Sequence of chain 1.A:
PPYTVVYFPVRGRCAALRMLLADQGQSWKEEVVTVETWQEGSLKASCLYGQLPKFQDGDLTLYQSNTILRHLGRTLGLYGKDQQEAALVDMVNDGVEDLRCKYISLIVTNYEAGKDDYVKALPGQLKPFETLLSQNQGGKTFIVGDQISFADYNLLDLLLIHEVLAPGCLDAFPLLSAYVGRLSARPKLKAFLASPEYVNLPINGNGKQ

Binding-site contacts:
Ligand atom C12 contacts residue TRP38 of chain 1.A at 3.8 Å (hydrophobic).
Ligand atom C10 contacts residue ARG13 of chain 1.A at 4.3 Å.
Ligand atom CL1 contacts residue VAL35 of chain 1.A at 4.3 Å.
Ligand atom OXT contacts residue GLN39 of chain 1.A at 3.8 Å.
Ligand atom C1 contacts residue PHE8 of chain 1.A at 4.2 Å (hydrophobic).
Ligand atom C3 contacts residue GLY205 of chain 1.A at 4.4 Å.
Ligand atom C8 contacts residue GSH1 of chain 1.C at 3.3 Å.
Ligand atom CL1 contacts residue VAL10 of chain 1.A at 4.2 Å.
Ligand atom O1 contacts residue GSH1 of chain 1.C at 3.7 Å.
Ligand atom C5 contacts residue GSH1 of chain 1.C at 3.8 Å.
Ligand atom C12 contacts residue VAL35 of chain 1.A at 4.2 Å (hydrophobic).
Ligand atom C7 contacts residue GSH1 of chain 1.C at 3.4 Å.
Ligand atom CL2 contacts residue ASN204 of chain 1.A at 4.3 Å.
Ligand atom C2 contacts residue PHE8 of chain 1.A at 3.9 Å (hydrophobic).
Ligand atom C9 contacts residue GSH1 of chain 1.C at 3.7 Å.
Ligand atom O2 contacts residue VAL35 of chain 1.A at 3.7 Å.
Ligand atom C9 contacts residue ILE104 of chain 1.A at 4.0 Å (hydrophobic).
Ligand atom C8 contacts residue TYR7 of chain 1.A at 4.3 Å (hydrophobic).
Ligand atom CL1 contacts residue PHE8 of chain 1.A at 3.5 Å.
Ligand atom CL2 contacts residue GLY205 of chain 1.A at 3.4 Å.
Ligand atom OXT contacts residue VAL35 of chain 1.A at 3.7 Å.
Ligand atom C10 contacts residue GSH1 of chain 1.C at 3.9 Å.
Ligand atom C13 contacts residue VAL35 of chain 1.A at 4.0 Å (hydrophobic).
Ligand atom C11 contacts residue GSH1 of chain 1.C at 3.3 Å.
Ligand atom C4 contacts residue GSH1 of chain 1.C at 3.6 Å.
Ligand atom C3 contacts residue PHE8 of chain 1.A at 4.2 Å (hydrophobic).
Ligand atom C10 contacts residue ILE104 of chain 1.A at 3.7 Å (hydrophobic).
Ligand atom CL2 contacts residue VAL10 of chain 1.A at 3.5 Å.
Ligand atom C12 contacts residue PHE8 of chain 1.A at 3.6 Å (hydrophobic).
Ligand atom C3 contacts residue GSH1 of chain 1.C at 4.4 Å.
Ligand atom OXT contacts residue TRP38 of chain 1.A at 3.8 Å.
Ligand atom C10 contacts residue TYR7 of chain 1.A at 4.1 Å (hydrophobic).
Ligand atom C11 contacts residue TYR7 of chain 1.A at 3.4 Å (hydrophobic).
Ligand atom O2 contacts residue PHE8 of chain 1.A at 3.9 Å.
Ligand atom C6 contacts residue GSH1 of chain 1.C at 4.1 Å.
Ligand atom C13 contacts residue TRP38 of chain 1.A at 4.2 Å (hydrophobic).
Ligand atom O1 contacts residue VAL108 of chain 1.A at 4.4 Å.
Ligand atom C10 contacts residue GLY12 of chain 1.A at 4.1 Å.
Ligand atom CL1 contacts residue GLY205 of chain 1.A at 4.0 Å.
Ligand atom C11 contacts residue VAL10 of chain 1.A at 4.1 Å (hydrophobic).

The protein below binds the small molecule below.
Small molecule (SMILES): C=C(CC)C(=O)c1ccc(OCC(=O)O)c(Cl)c1Cl